Sequence of chain 3.X:
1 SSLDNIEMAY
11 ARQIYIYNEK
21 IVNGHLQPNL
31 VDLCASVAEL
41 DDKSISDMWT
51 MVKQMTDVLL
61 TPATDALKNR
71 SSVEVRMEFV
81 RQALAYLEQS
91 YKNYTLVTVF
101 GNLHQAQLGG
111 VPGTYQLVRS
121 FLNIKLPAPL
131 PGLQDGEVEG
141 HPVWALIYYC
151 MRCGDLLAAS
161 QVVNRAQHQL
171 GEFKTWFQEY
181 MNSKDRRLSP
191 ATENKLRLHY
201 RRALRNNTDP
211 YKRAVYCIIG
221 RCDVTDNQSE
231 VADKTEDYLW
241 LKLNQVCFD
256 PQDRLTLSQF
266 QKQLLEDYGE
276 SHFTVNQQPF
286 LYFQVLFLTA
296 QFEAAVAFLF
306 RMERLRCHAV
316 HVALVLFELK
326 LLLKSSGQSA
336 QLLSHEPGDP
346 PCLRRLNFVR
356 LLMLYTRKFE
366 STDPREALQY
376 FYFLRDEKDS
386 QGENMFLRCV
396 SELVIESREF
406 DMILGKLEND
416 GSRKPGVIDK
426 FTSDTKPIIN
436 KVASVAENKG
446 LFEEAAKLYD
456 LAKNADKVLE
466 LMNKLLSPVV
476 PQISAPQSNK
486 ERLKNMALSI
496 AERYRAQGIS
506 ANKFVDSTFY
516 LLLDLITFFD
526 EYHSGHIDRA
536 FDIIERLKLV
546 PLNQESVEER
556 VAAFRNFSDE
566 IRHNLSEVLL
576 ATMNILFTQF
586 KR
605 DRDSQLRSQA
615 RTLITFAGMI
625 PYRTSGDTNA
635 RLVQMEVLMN

Binding-site contacts:
Ligand atom O contacts residue TYR94 of chain 3.X at 2.9 Å.
Ligand atom C contacts residue ASN281 of chain 3.X at 3.8 Å.
Ligand atom CG2 contacts residue ASN281 of chain 3.X at 3.6 Å.
Ligand atom O contacts residue ASN281 of chain 3.X at 2.6 Å (h-bond).
Ligand atom O contacts residue THR235 of chain 3.X at 3.0 Å (h-bond).
Ligand atom CG2 contacts residue LEU286 of chain 3.X at 3.7 Å (hydrophobic).
Ligand atom CG contacts residue LYS234 of chain 3.X at 3.3 Å.
Ligand atom CG2 contacts residue PHE278 of chain 3.X at 3.7 Å (hydrophobic).
Ligand atom CD1 contacts residue TYR94 of chain 3.X at 3.5 Å (hydrophobic).
Ligand atom C contacts residue TYR94 of chain 3.X at 4.0 Å (hydrophobic).
Ligand atom CD contacts residue TYR273 of chain 3.X at 3.3 Å (hydrophobic).
Ligand atom O contacts residue LYS234 of chain 3.X at 3.6 Å.
Ligand atom O contacts residue HIS277 of chain 3.X at 3.4 Å.
Ligand atom O contacts residue THR235 of chain 3.X at 3.1 Å (h-bond).
Ligand atom CG1 contacts residue TYR94 of chain 3.X at 3.8 Å (hydrophobic).
Ligand atom C contacts residue THR235 of chain 3.X at 3.6 Å.
Ligand atom CA contacts residue THR235 of chain 3.X at 3.6 Å.
Ligand atom N contacts residue THR235 of chain 3.X at 3.9 Å.
Ligand atom CA contacts residue ASN227 of chain 3.X at 3.7 Å.
Ligand atom N contacts residue ASN227 of chain 3.X at 3.0 Å (h-bond).
Ligand atom CD1 contacts residue TYR91 of chain 3.X at 3.9 Å (hydrophobic).
Ligand atom C contacts residue LEU286 of chain 3.X at 3.8 Å (hydrophobic).
Ligand atom CG contacts residue HIS277 of chain 3.X at 3.8 Å.
Ligand atom N contacts residue THR235 of chain 3.X at 3.5 Å (h-bond).
Ligand atom CG2 contacts residue HIS277 of chain 3.X at 3.3 Å.
Ligand atom N contacts residue TYR273 of chain 3.X at 3.9 Å.
Ligand atom CB contacts residue HIS277 of chain 3.X at 3.7 Å.
Ligand atom O contacts residue LEU286 of chain 3.X at 3.2 Å.
Ligand atom C contacts residue THR235 of chain 3.X at 3.6 Å.
Ligand atom CG2 contacts residue GLU236 of chain 3.X at 3.3 Å.
Ligand atom C contacts residue THR235 of chain 3.X at 3.6 Å.
Ligand atom CD contacts residue HIS277 of chain 3.X at 3.9 Å.
Ligand atom CG contacts residue ASP233 of chain 3.X at 3.0 Å.
Ligand atom CB contacts residue LEU286 of chain 3.X at 3.9 Å (hydrophobic).
Ligand atom CG1 contacts residue VAL280 of chain 3.X at 4.0 Å (hydrophobic).
Ligand atom CG contacts residue TYR273 of chain 3.X at 3.6 Å (hydrophobic).
Ligand atom C contacts residue ASN227 of chain 3.X at 3.5 Å.
Ligand atom CB contacts residue ASP233 of chain 3.X at 3.0 Å.
Ligand atom CB contacts residue TYR238 of chain 3.X at 3.6 Å (hydrophobic).
Ligand atom O contacts residue ASN227 of chain 3.X at 3.6 Å.

A protein and the small-molecule ligand that binds it are described below.
Small molecule (SMILES): CC[C@H](C)[C@H](NC(=O)[C@H](CO)NC(=O)[C@H](CCCN=C(N)N)NC(=O)[C@@H](NC(=O)[C@@H]1CCCN1C(=O)[C@@H]1CCCN1C(=O)[C@H](C)N)C(C)C)C(=O)N[C@H](C=O)Cc1ccc(O)cc1